Sequence of chain 1.A:
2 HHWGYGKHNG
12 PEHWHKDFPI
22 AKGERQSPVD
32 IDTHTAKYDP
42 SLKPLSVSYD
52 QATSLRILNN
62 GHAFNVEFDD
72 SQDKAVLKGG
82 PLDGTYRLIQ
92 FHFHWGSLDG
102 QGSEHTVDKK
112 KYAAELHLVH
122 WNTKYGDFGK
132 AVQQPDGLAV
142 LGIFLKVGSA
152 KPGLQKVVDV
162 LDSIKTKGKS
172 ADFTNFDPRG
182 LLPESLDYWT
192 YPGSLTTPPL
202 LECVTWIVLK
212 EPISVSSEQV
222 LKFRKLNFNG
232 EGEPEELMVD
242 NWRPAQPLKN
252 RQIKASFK

Binding-site contacts:
Ligand atom O1 contacts residue ZN1 of chain 1.B at 4.1 Å.
Ligand atom N contacts residue THR197 of chain 1.A at 2.9 Å (h-bond).
Ligand atom O2 contacts residue ZN1 of chain 1.B at 3.0 Å.
Ligand atom CL1 contacts residue VAL141 of chain 1.A at 3.3 Å.
Ligand atom O1 contacts residue THR197 of chain 1.A at 3.1 Å (h-bond).
Ligand atom C2 contacts residue GOL1 of chain 1.D at 3.8 Å.
Ligand atom N contacts residue GLU105 of chain 1.A at 4.1 Å.
Ligand atom O2 contacts residue HIS118 of chain 1.A at 3.3 Å (h-bond).
Ligand atom C5 contacts residue PHE129 of chain 1.A at 4.2 Å (hydrophobic).
Ligand atom S contacts residue THR197 of chain 1.A at 3.9 Å.
Ligand atom C6 contacts residue VAL120 of chain 1.A at 4.2 Å (hydrophobic).
Ligand atom O1 contacts residue LEU196 of chain 1.A at 3.4 Å.
Ligand atom C6 contacts residue LEU196 of chain 1.A at 3.9 Å (hydrophobic).
Ligand atom O2 contacts residue VAL120 of chain 1.A at 4.0 Å.
Ligand atom O2 contacts residue HIS93 of chain 1.A at 3.4 Å (h-bond).
Ligand atom C3 contacts residue THR198 of chain 1.A at 3.6 Å.
Ligand atom C1 contacts residue HIS93 of chain 1.A at 3.9 Å.
Ligand atom O2 contacts residue VAL141 of chain 1.A at 3.7 Å.
Ligand atom O1 contacts residue SER195 of chain 1.A at 4.0 Å.
Ligand atom O1 contacts residue TRP207 of chain 1.A at 3.5 Å.
Ligand atom N contacts residue ZN1 of chain 1.B at 1.9 Å.
Ligand atom N contacts residue HIS93 of chain 1.A at 3.2 Å (h-bond).
Ligand atom N contacts residue HIS118 of chain 1.A at 3.2 Å (h-bond).
Ligand atom S contacts residue HIS118 of chain 1.A at 3.9 Å.
Ligand atom S contacts residue ZN1 of chain 1.B at 3.0 Å.
Ligand atom C2 contacts residue ZN1 of chain 1.B at 4.2 Å.
Ligand atom C3 contacts residue GOL1 of chain 1.D at 3.1 Å.
Ligand atom C2 contacts residue THR198 of chain 1.A at 3.5 Å.
Ligand atom C4 contacts residue GOL1 of chain 1.D at 3.9 Å.
Ligand atom CL1 contacts residue LEU196 of chain 1.A at 3.9 Å.
Ligand atom C5 contacts residue VAL120 of chain 1.A at 4.2 Å (hydrophobic).
Ligand atom O2 contacts residue TRP207 of chain 1.A at 3.8 Å.
Ligand atom CL1 contacts residue LEU139 of chain 1.A at 3.6 Å.
Ligand atom N contacts residue HIS95 of chain 1.A at 3.2 Å (h-bond).
Ligand atom C2 contacts residue HIS93 of chain 1.A at 3.9 Å.
Ligand atom S contacts residue HIS93 of chain 1.A at 3.8 Å.
Ligand atom C1 contacts residue LEU196 of chain 1.A at 4.3 Å (hydrophobic).
Ligand atom C5 contacts residue LEU196 of chain 1.A at 4.0 Å (hydrophobic).
Ligand atom C1 contacts residue ZN1 of chain 1.B at 4.0 Å.
Ligand atom CL1 contacts residue VAL120 of chain 1.A at 3.7 Å.

This small molecule binds to this protein.
Small molecule (SMILES): NS(=O)(=O)c1ccccc1Cl